The small molecule below binds the protein below.
Small molecule (SMILES): C[C@@H](O)[C@@H](C)O

Sequence of chain 1.A:
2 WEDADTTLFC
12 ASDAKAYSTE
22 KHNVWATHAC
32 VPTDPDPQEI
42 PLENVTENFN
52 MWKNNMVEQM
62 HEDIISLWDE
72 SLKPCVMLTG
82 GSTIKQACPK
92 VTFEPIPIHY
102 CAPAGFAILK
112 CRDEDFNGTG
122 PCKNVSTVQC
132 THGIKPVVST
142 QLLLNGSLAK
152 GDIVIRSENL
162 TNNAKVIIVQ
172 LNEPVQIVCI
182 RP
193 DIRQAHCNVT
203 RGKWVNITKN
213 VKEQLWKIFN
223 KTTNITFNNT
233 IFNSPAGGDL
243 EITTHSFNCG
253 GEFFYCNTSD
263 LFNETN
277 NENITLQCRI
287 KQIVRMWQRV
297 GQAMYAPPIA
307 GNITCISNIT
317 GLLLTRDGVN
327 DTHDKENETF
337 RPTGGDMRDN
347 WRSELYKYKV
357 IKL

Binding-site contacts:
Ligand atom O5 contacts residue THR141 of chain 1.A at 4.0 Å.
Ligand atom C3 contacts residue TRP293 of chain 1.A at 4.3 Å (hydrophobic).
Ligand atom O5 contacts residue SER248 of chain 1.A at 3.2 Å (h-bond).
Ligand atom C4 contacts residue SER248 of chain 1.A at 3.5 Å.
Ligand atom C1 contacts residue PHE255 of chain 1.A at 4.5 Å (hydrophobic).
Ligand atom O6 contacts residue TRP293 of chain 1.A at 3.7 Å.
Ligand atom O6 contacts residue TYR55 of chain 1.B at 3.5 Å (h-bond).
Ligand atom O6 contacts residue ARG291 of chain 1.A at 3.4 Å (salt-bridge).
Ligand atom C3 contacts residue SER248 of chain 1.A at 4.1 Å.
Ligand atom C1 contacts residue TRP293 of chain 1.A at 3.9 Å (hydrophobic).
Ligand atom C4 contacts residue GLU243 of chain 1.A at 3.7 Å.
Ligand atom C4 contacts residue ARG291 of chain 1.A at 4.3 Å.
Ligand atom C2 contacts residue SER248 of chain 1.A at 3.4 Å.
Ligand atom C4 contacts residue PHE255 of chain 1.A at 4.0 Å (hydrophobic).
Ligand atom C1 contacts residue VAL139 of chain 1.A at 3.6 Å (hydrophobic).
Ligand atom O5 contacts residue MET343 of chain 1.A at 4.3 Å.
Ligand atom C3 contacts residue ARG291 of chain 1.A at 4.3 Å.
Ligand atom C4 contacts residue TYR257 of chain 1.A at 3.1 Å (hydrophobic).
Ligand atom C3 contacts residue PHE255 of chain 1.A at 4.1 Å (hydrophobic).
Ligand atom O6 contacts residue GLU243 of chain 1.A at 4.2 Å.
Ligand atom C4 contacts residue VAL290 of chain 1.A at 3.8 Å (hydrophobic).
Ligand atom C2 contacts residue PHE255 of chain 1.A at 4.4 Å (hydrophobic).
Ligand atom C1 contacts residue TRP69 of chain 1.A at 3.6 Å (hydrophobic).

Sequence of chain 1.B:
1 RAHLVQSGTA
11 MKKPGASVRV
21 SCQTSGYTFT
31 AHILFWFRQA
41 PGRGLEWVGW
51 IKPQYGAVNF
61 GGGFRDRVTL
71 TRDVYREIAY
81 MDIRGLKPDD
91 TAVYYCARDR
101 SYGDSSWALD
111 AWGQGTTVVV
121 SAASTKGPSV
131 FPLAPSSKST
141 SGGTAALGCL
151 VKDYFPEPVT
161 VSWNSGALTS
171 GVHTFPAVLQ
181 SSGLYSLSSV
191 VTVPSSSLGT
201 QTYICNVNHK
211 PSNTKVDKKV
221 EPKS